Binding-site contacts:
Ligand atom C5 contacts residue MET102 of chain 1.A at 3.5 Å (hydrophobic).
Ligand atom N1 contacts residue ALA52 of chain 1.A at 3.8 Å.
Ligand atom N1 contacts residue MET102 of chain 1.A at 3.7 Å.
Ligand atom N1 contacts residue LEU153 of chain 1.A at 3.9 Å.
Ligand atom C4 contacts residue MET102 of chain 1.A at 3.9 Å (hydrophobic).
Ligand atom C6 contacts residue ALA52 of chain 1.A at 4.0 Å (hydrophobic).
Ligand atom C2 contacts residue CYS84 of chain 1.A at 2.7 Å (hydrophobic).
Ligand atom N2 contacts residue GLN100 of chain 1.A at 3.6 Å (h-bond).
Ligand atom O1 contacts residue CYS84 of chain 1.A at 3.3 Å (h-bond).
Ligand atom N2 contacts residue LEU153 of chain 1.A at 4.2 Å.
Ligand atom N1 contacts residue THR99 of chain 1.A at 3.2 Å (h-bond).
Ligand atom C2 contacts residue THR99 of chain 1.A at 3.4 Å.
Ligand atom O1 contacts residue THR99 of chain 1.A at 4.0 Å.
Ligand atom C7 contacts residue ALA52 of chain 1.A at 4.0 Å (hydrophobic).
Ligand atom C6 contacts residue LEU27 of chain 1.A at 4.2 Å (hydrophobic).
Ligand atom C4 contacts residue ALA52 of chain 1.A at 3.3 Å (hydrophobic).
Ligand atom O1 contacts residue THR163 of chain 1.A at 3.1 Å (h-bond).
Ligand atom C3 contacts residue GLN100 of chain 1.A at 3.4 Å.
Ligand atom C3 contacts residue MET102 of chain 1.A at 4.0 Å (hydrophobic).
Ligand atom C7 contacts residue LEU153 of chain 1.A at 4.1 Å (hydrophobic).
Ligand atom C2 contacts residue GLN100 of chain 1.A at 3.2 Å.
Ligand atom N2 contacts residue MET102 of chain 1.A at 2.9 Å (h-bond).
Ligand atom N2 contacts residue LEU101 of chain 1.A at 3.8 Å.
Ligand atom O1 contacts residue LEU153 of chain 1.A at 3.3 Å.
Ligand atom C4 contacts residue LEU153 of chain 1.A at 3.7 Å (hydrophobic).
Ligand atom C5 contacts residue ALA52 of chain 1.A at 3.7 Å (hydrophobic).
Ligand atom N2 contacts residue ALA52 of chain 1.A at 3.3 Å.
Ligand atom C1 contacts residue MET102 of chain 1.A at 3.5 Å (hydrophobic).
Ligand atom C3 contacts residue THR99 of chain 1.A at 3.4 Å.
Ligand atom C3 contacts residue CYS84 of chain 1.A at 3.2 Å (hydrophobic).
Ligand atom C5 contacts residue LEU101 of chain 1.A at 4.2 Å (hydrophobic).
Ligand atom C3 contacts residue THR163 of chain 1.A at 4.1 Å.
Ligand atom N1 contacts residue GLN100 of chain 1.A at 2.6 Å (h-bond).
Ligand atom C1 contacts residue CYS84 of chain 1.A at 1.8 Å (hydrophobic).
Ligand atom C1 contacts residue GLN100 of chain 1.A at 3.5 Å.
Ligand atom C4 contacts residue GLN100 of chain 1.A at 3.6 Å.
Ligand atom C8 contacts residue LEU153 of chain 1.A at 3.6 Å (hydrophobic).
Ligand atom C4 contacts residue THR99 of chain 1.A at 4.0 Å.
Ligand atom C3 contacts residue LEU153 of chain 1.A at 3.7 Å (hydrophobic).
Ligand atom C8 contacts residue ALA52 of chain 1.A at 3.6 Å (hydrophobic).

Sequence of chain 1.A:
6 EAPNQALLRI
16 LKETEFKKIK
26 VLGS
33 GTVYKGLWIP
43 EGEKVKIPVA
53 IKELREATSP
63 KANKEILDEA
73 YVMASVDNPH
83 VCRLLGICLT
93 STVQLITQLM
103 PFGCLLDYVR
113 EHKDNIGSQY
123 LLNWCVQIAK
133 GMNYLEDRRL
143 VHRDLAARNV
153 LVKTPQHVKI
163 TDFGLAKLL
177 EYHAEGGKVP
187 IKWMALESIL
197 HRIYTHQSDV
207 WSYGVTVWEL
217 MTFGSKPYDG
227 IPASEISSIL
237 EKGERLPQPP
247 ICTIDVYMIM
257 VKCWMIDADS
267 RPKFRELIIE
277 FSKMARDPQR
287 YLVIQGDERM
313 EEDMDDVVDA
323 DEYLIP

This small molecule binds to this protein.
Small molecule (SMILES): C=CC(=O)Nc1ccccn1